Binding-site contacts:
Ligand atom C1 contacts residue ASN159 of chain 1.A at 3.4 Å.
Ligand atom O2 contacts residue NI1 of chain 1.C at 3.9 Å.
Ligand atom C2 contacts residue HIS153 of chain 1.A at 3.8 Å.
Ligand atom O3 contacts residue TRP142 of chain 1.A at 3.9 Å.
Ligand atom C4 contacts residue SER150 of chain 1.A at 3.3 Å.
Ligand atom O1 contacts residue ASP155 of chain 1.A at 2.6 Å (salt-bridge).
Ligand atom O4 contacts residue LYS168 of chain 1.A at 3.6 Å.
Ligand atom O2 contacts residue TRP246 of chain 1.A at 3.8 Å.
Ligand atom C5 contacts residue LYS168 of chain 1.A at 3.6 Å.
Ligand atom C5 contacts residue VAL234 of chain 1.A at 3.8 Å (hydrophobic).
Ligand atom C2 contacts residue NI1 of chain 1.C at 2.7 Å.
Ligand atom O3 contacts residue TYR104 of chain 1.A at 3.3 Å (h-bond).
Ligand atom O5 contacts residue HIS153 of chain 1.A at 2.7 Å (h-bond).
Ligand atom C3 contacts residue TRP142 of chain 1.A at 3.8 Å (hydrophobic).
Ligand atom O1 contacts residue ASN159 of chain 1.A at 3.2 Å (h-bond).
Ligand atom O2 contacts residue SER244 of chain 1.A at 3.5 Å.
Ligand atom C5 contacts residue SER150 of chain 1.A at 3.3 Å.
Ligand atom C4 contacts residue TRP142 of chain 1.A at 3.5 Å (hydrophobic).
Ligand atom C1 contacts residue TRP142 of chain 1.A at 3.8 Å (hydrophobic).
Ligand atom O5 contacts residue NI1 of chain 1.C at 2.1 Å (h-bond).
Ligand atom O2 contacts residue ASN159 of chain 1.A at 2.9 Å (h-bond).
Ligand atom C5 contacts residue TYR104 of chain 1.A at 3.3 Å (hydrophobic).
Ligand atom C2 contacts residue HIS232 of chain 1.A at 3.7 Å.
Ligand atom C2 contacts residue TRP142 of chain 1.A at 3.8 Å (hydrophobic).
Ligand atom O2 contacts residue TRP142 of chain 1.A at 3.6 Å.
Ligand atom O3 contacts residue LYS168 of chain 1.A at 2.7 Å (salt-bridge).
Ligand atom C1 contacts residue ASP155 of chain 1.A at 3.8 Å.
Ligand atom O4 contacts residue SER150 of chain 1.A at 2.6 Å (h-bond).
Ligand atom O1 contacts residue NI1 of chain 1.C at 1.9 Å (h-bond).
Ligand atom C1 contacts residue NI1 of chain 1.C at 2.7 Å.
Ligand atom O1 contacts residue HIS153 of chain 1.A at 3.9 Å.
Ligand atom C1 contacts residue HIS232 of chain 1.A at 3.7 Å.
Ligand atom O1 contacts residue HIS232 of chain 1.A at 3.1 Å (h-bond).
Ligand atom O1 contacts residue TRP246 of chain 1.A at 3.5 Å (h-bond).
Ligand atom O4 contacts residue TYR104 of chain 1.A at 2.7 Å (h-bond).
Ligand atom O5 contacts residue HIS232 of chain 1.A at 3.2 Å (h-bond).
Ligand atom O2 contacts residue LEU161 of chain 1.A at 3.9 Å.
Ligand atom O4 contacts residue VAL234 of chain 1.A at 3.6 Å.
Ligand atom C5 contacts residue TRP142 of chain 1.A at 3.6 Å (hydrophobic).
Ligand atom O3 contacts residue VAL234 of chain 1.A at 3.8 Å.

This protein binds this small molecule.
Small molecule (SMILES): O=C(O)CCC(=O)C(=O)O

Sequence of chain 1.A:
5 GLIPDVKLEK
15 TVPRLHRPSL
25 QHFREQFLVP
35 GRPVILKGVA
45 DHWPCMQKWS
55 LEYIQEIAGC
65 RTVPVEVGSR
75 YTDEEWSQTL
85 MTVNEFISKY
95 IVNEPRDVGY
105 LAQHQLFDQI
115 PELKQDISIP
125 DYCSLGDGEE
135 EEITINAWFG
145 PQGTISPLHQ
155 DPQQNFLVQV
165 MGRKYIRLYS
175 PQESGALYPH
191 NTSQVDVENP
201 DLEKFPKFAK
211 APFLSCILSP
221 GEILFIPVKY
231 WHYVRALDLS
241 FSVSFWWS